This protein binds this small molecule.
Small molecule (SMILES): CO[C@H]1[C@@H](O)[C@H](O)[C@H](OC[C@@]23C[C@@H]4[C@H](C)CC[C@H]4[C@@]4(C=O)C[C@@H]2CC(C(C)C)[C@@]34C(=O)O)O[C@@H]1C

Sequence of chain 1.A:
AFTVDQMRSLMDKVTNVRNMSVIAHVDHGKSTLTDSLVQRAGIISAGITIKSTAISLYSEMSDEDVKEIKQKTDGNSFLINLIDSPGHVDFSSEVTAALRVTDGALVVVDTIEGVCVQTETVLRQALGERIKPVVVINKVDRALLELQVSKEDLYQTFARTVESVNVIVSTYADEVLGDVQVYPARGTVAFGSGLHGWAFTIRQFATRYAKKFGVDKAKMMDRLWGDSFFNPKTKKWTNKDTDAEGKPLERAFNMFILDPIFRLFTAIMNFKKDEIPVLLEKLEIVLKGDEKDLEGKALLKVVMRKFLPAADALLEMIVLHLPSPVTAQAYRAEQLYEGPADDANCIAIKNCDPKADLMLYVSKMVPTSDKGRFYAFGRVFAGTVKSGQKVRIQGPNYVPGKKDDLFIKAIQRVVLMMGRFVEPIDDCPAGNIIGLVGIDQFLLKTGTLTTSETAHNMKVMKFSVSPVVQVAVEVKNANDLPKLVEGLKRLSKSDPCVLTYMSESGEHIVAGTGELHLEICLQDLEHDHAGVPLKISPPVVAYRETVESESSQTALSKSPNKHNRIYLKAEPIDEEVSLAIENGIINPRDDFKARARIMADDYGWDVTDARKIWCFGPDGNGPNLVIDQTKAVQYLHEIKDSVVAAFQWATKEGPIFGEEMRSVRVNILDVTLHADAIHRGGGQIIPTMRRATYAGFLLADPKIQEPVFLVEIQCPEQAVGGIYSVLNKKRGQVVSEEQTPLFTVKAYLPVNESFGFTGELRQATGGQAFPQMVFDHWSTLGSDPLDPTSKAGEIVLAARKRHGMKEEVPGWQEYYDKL

Binding-site contacts:
Ligand atom O14 contacts residue SER523 of chain 1.A at 3.6 Å.
Ligand atom O14 contacts residue TYR521 of chain 1.A at 3.6 Å.
Ligand atom O17 contacts residue PHE729 of chain 1.A at 3.9 Å.
Ligand atom C10 contacts residue VAL774 of chain 1.A at 3.8 Å (hydrophobic).
Ligand atom C10 contacts residue PHE798 of chain 1.A at 4.0 Å (hydrophobic).
Ligand atom C7 contacts residue PHE798 of chain 1.A at 3.9 Å (hydrophobic).
Ligand atom O60 contacts residue GLN490 of chain 1.A at 2.9 Å (h-bond).
Ligand atom C53 contacts residue PHE729 of chain 1.A at 3.9 Å (hydrophobic).
Ligand atom O56 contacts residue TYR521 of chain 1.A at 3.7 Å.
Ligand atom C61 contacts residue TYR521 of chain 1.A at 3.8 Å (hydrophobic).
Ligand atom C22 contacts residue PHE798 of chain 1.A at 3.7 Å (hydrophobic).
Ligand atom O15 contacts residue SER523 of chain 1.A at 3.3 Å.
Ligand atom C20 contacts residue PRO559 of chain 1.A at 3.8 Å (hydrophobic).
Ligand atom C54 contacts residue MET796 of chain 1.A at 3.7 Å (hydrophobic).
Ligand atom C21 contacts residue TYR521 of chain 1.A at 3.1 Å (hydrophobic).
Ligand atom O60 contacts residue MET796 of chain 1.A at 3.9 Å.
Ligand atom O57 contacts residue PHE798 of chain 1.A at 2.9 Å (h-bond).
Ligand atom O57 contacts residue VAL797 of chain 1.A at 3.4 Å.
Ligand atom C8 contacts residue TYR521 of chain 1.A at 3.4 Å (hydrophobic).
Ligand atom C12 contacts residue VAL774 of chain 1.A at 3.7 Å (hydrophobic).
Ligand atom C21 contacts residue ILE529 of chain 1.A at 3.9 Å (hydrophobic).
Ligand atom O19 contacts residue PRO727 of chain 1.A at 3.3 Å.
Ligand atom C56 contacts residue TYR521 of chain 1.A at 3.7 Å (hydrophobic).
Ligand atom C10 contacts residue PRO727 of chain 1.A at 3.6 Å (hydrophobic).
Ligand atom O19 contacts residue VAL561 of chain 1.A at 3.4 Å.
Ligand atom O64 contacts residue LEU519 of chain 1.A at 3.4 Å.
Ligand atom C5 contacts residue SER523 of chain 1.A at 3.9 Å.
Ligand atom C12 contacts residue PHE729 of chain 1.A at 3.8 Å (hydrophobic).
Ligand atom C53 contacts residue PHE798 of chain 1.A at 3.8 Å (hydrophobic).
Ligand atom C16 contacts residue PHE798 of chain 1.A at 3.6 Å (hydrophobic).
Ligand atom C24 contacts residue TRP801 of chain 1.A at 3.8 Å (hydrophobic).
Ligand atom C11 contacts residue ALA562 of chain 1.A at 3.5 Å (hydrophobic).
Ligand atom C6 contacts residue PHE729 of chain 1.A at 3.9 Å (hydrophobic).
Ligand atom C20 contacts residue VAL560 of chain 1.A at 3.8 Å (hydrophobic).
Ligand atom O19 contacts residue ALA562 of chain 1.A at 2.9 Å (h-bond).
Ligand atom C5 contacts residue GLU524 of chain 1.A at 3.4 Å.
Ligand atom O15 contacts residue GLU524 of chain 1.A at 2.6 Å (salt-bridge).
Ligand atom O14 contacts residue GLU524 of chain 1.A at 3.5 Å (salt-bridge).
Ligand atom C52 contacts residue TYR521 of chain 1.A at 3.6 Å (hydrophobic).
Ligand atom C18 contacts residue TRP801 of chain 1.A at 3.5 Å (hydrophobic).